Binding-site contacts:
Ligand atom N6 contacts residue ASN4984 of chain 1.B at 3.5 Å.
Ligand atom O2' contacts residue PHE4975 of chain 1.B at 4.1 Å.
Ligand atom C5 contacts residue CYS4958 of chain 1.B at 4.1 Å (hydrophobic).
Ligand atom N3 contacts residue THR4979 of chain 1.B at 3.8 Å.
Ligand atom O2' contacts residue MET4954 of chain 1.B at 2.8 Å (h-bond).
Ligand atom N1 contacts residue THR4979 of chain 1.B at 3.2 Å.
Ligand atom N3 contacts residue PHE4975 of chain 1.B at 4.4 Å.
Ligand atom N6 contacts residue CYS4958 of chain 1.B at 4.0 Å.
Ligand atom N3 contacts residue CYS4958 of chain 1.B at 3.5 Å (h-bond).
Ligand atom N1 contacts residue CYS4958 of chain 1.B at 2.5 Å (h-bond).
Ligand atom C2 contacts residue THR4979 of chain 1.B at 3.0 Å.
Ligand atom C1' contacts residue MET4954 of chain 1.B at 4.2 Å (hydrophobic).
Ligand atom O1B contacts residue ARG4215 of chain 1.B at 4.3 Å.
Ligand atom C6 contacts residue LEU4985 of chain 1.B at 3.7 Å (hydrophobic).
Ligand atom C5 contacts residue THR4979 of chain 1.B at 4.3 Å.
Ligand atom N6 contacts residue THR4979 of chain 1.B at 4.2 Å.
Ligand atom O2' contacts residue GLU4955 of chain 1.B at 3.9 Å.
Ligand atom O2' contacts residue LYS4957 of chain 1.B at 4.4 Å.
Ligand atom C5 contacts residue LEU4985 of chain 1.B at 3.4 Å (hydrophobic).
Ligand atom C4 contacts residue THR4979 of chain 1.B at 4.4 Å.
Ligand atom N7 contacts residue ASN4984 of chain 1.B at 4.0 Å.
Ligand atom C4 contacts residue CYS4958 of chain 1.B at 4.2 Å (hydrophobic).
Ligand atom N1 contacts residue HIS4983 of chain 1.B at 4.4 Å.
Ligand atom C2 contacts residue LYS4957 of chain 1.B at 3.9 Å.
Ligand atom C6 contacts residue HIS4983 of chain 1.B at 3.9 Å.
Ligand atom C2' contacts residue MET4954 of chain 1.B at 4.1 Å (hydrophobic).
Ligand atom C2 contacts residue PHE4975 of chain 1.B at 4.1 Å (hydrophobic).
Ligand atom C2 contacts residue CYS4958 of chain 1.B at 2.7 Å (hydrophobic).
Ligand atom C6 contacts residue THR4979 of chain 1.B at 3.9 Å.
Ligand atom C8 contacts residue LEU4985 of chain 1.B at 3.9 Å (hydrophobic).
Ligand atom C4 contacts residue LEU4985 of chain 1.B at 4.4 Å (hydrophobic).
Ligand atom N7 contacts residue LEU4985 of chain 1.B at 3.1 Å.
Ligand atom N6 contacts residue LEU4985 of chain 1.B at 3.6 Å.
Ligand atom O3' contacts residue GLU4955 of chain 1.B at 4.4 Å.
Ligand atom N3 contacts residue LYS4957 of chain 1.B at 4.0 Å.
Ligand atom C6 contacts residue CYS4958 of chain 1.B at 3.4 Å (hydrophobic).
Ligand atom N6 contacts residue HIS4983 of chain 1.B at 2.7 Å (h-bond).
Ligand atom O2A contacts residue ARG4215 of chain 1.B at 4.1 Å.
Ligand atom N3 contacts residue MET4954 of chain 1.B at 4.2 Å.

Sequence of chain 1.B:
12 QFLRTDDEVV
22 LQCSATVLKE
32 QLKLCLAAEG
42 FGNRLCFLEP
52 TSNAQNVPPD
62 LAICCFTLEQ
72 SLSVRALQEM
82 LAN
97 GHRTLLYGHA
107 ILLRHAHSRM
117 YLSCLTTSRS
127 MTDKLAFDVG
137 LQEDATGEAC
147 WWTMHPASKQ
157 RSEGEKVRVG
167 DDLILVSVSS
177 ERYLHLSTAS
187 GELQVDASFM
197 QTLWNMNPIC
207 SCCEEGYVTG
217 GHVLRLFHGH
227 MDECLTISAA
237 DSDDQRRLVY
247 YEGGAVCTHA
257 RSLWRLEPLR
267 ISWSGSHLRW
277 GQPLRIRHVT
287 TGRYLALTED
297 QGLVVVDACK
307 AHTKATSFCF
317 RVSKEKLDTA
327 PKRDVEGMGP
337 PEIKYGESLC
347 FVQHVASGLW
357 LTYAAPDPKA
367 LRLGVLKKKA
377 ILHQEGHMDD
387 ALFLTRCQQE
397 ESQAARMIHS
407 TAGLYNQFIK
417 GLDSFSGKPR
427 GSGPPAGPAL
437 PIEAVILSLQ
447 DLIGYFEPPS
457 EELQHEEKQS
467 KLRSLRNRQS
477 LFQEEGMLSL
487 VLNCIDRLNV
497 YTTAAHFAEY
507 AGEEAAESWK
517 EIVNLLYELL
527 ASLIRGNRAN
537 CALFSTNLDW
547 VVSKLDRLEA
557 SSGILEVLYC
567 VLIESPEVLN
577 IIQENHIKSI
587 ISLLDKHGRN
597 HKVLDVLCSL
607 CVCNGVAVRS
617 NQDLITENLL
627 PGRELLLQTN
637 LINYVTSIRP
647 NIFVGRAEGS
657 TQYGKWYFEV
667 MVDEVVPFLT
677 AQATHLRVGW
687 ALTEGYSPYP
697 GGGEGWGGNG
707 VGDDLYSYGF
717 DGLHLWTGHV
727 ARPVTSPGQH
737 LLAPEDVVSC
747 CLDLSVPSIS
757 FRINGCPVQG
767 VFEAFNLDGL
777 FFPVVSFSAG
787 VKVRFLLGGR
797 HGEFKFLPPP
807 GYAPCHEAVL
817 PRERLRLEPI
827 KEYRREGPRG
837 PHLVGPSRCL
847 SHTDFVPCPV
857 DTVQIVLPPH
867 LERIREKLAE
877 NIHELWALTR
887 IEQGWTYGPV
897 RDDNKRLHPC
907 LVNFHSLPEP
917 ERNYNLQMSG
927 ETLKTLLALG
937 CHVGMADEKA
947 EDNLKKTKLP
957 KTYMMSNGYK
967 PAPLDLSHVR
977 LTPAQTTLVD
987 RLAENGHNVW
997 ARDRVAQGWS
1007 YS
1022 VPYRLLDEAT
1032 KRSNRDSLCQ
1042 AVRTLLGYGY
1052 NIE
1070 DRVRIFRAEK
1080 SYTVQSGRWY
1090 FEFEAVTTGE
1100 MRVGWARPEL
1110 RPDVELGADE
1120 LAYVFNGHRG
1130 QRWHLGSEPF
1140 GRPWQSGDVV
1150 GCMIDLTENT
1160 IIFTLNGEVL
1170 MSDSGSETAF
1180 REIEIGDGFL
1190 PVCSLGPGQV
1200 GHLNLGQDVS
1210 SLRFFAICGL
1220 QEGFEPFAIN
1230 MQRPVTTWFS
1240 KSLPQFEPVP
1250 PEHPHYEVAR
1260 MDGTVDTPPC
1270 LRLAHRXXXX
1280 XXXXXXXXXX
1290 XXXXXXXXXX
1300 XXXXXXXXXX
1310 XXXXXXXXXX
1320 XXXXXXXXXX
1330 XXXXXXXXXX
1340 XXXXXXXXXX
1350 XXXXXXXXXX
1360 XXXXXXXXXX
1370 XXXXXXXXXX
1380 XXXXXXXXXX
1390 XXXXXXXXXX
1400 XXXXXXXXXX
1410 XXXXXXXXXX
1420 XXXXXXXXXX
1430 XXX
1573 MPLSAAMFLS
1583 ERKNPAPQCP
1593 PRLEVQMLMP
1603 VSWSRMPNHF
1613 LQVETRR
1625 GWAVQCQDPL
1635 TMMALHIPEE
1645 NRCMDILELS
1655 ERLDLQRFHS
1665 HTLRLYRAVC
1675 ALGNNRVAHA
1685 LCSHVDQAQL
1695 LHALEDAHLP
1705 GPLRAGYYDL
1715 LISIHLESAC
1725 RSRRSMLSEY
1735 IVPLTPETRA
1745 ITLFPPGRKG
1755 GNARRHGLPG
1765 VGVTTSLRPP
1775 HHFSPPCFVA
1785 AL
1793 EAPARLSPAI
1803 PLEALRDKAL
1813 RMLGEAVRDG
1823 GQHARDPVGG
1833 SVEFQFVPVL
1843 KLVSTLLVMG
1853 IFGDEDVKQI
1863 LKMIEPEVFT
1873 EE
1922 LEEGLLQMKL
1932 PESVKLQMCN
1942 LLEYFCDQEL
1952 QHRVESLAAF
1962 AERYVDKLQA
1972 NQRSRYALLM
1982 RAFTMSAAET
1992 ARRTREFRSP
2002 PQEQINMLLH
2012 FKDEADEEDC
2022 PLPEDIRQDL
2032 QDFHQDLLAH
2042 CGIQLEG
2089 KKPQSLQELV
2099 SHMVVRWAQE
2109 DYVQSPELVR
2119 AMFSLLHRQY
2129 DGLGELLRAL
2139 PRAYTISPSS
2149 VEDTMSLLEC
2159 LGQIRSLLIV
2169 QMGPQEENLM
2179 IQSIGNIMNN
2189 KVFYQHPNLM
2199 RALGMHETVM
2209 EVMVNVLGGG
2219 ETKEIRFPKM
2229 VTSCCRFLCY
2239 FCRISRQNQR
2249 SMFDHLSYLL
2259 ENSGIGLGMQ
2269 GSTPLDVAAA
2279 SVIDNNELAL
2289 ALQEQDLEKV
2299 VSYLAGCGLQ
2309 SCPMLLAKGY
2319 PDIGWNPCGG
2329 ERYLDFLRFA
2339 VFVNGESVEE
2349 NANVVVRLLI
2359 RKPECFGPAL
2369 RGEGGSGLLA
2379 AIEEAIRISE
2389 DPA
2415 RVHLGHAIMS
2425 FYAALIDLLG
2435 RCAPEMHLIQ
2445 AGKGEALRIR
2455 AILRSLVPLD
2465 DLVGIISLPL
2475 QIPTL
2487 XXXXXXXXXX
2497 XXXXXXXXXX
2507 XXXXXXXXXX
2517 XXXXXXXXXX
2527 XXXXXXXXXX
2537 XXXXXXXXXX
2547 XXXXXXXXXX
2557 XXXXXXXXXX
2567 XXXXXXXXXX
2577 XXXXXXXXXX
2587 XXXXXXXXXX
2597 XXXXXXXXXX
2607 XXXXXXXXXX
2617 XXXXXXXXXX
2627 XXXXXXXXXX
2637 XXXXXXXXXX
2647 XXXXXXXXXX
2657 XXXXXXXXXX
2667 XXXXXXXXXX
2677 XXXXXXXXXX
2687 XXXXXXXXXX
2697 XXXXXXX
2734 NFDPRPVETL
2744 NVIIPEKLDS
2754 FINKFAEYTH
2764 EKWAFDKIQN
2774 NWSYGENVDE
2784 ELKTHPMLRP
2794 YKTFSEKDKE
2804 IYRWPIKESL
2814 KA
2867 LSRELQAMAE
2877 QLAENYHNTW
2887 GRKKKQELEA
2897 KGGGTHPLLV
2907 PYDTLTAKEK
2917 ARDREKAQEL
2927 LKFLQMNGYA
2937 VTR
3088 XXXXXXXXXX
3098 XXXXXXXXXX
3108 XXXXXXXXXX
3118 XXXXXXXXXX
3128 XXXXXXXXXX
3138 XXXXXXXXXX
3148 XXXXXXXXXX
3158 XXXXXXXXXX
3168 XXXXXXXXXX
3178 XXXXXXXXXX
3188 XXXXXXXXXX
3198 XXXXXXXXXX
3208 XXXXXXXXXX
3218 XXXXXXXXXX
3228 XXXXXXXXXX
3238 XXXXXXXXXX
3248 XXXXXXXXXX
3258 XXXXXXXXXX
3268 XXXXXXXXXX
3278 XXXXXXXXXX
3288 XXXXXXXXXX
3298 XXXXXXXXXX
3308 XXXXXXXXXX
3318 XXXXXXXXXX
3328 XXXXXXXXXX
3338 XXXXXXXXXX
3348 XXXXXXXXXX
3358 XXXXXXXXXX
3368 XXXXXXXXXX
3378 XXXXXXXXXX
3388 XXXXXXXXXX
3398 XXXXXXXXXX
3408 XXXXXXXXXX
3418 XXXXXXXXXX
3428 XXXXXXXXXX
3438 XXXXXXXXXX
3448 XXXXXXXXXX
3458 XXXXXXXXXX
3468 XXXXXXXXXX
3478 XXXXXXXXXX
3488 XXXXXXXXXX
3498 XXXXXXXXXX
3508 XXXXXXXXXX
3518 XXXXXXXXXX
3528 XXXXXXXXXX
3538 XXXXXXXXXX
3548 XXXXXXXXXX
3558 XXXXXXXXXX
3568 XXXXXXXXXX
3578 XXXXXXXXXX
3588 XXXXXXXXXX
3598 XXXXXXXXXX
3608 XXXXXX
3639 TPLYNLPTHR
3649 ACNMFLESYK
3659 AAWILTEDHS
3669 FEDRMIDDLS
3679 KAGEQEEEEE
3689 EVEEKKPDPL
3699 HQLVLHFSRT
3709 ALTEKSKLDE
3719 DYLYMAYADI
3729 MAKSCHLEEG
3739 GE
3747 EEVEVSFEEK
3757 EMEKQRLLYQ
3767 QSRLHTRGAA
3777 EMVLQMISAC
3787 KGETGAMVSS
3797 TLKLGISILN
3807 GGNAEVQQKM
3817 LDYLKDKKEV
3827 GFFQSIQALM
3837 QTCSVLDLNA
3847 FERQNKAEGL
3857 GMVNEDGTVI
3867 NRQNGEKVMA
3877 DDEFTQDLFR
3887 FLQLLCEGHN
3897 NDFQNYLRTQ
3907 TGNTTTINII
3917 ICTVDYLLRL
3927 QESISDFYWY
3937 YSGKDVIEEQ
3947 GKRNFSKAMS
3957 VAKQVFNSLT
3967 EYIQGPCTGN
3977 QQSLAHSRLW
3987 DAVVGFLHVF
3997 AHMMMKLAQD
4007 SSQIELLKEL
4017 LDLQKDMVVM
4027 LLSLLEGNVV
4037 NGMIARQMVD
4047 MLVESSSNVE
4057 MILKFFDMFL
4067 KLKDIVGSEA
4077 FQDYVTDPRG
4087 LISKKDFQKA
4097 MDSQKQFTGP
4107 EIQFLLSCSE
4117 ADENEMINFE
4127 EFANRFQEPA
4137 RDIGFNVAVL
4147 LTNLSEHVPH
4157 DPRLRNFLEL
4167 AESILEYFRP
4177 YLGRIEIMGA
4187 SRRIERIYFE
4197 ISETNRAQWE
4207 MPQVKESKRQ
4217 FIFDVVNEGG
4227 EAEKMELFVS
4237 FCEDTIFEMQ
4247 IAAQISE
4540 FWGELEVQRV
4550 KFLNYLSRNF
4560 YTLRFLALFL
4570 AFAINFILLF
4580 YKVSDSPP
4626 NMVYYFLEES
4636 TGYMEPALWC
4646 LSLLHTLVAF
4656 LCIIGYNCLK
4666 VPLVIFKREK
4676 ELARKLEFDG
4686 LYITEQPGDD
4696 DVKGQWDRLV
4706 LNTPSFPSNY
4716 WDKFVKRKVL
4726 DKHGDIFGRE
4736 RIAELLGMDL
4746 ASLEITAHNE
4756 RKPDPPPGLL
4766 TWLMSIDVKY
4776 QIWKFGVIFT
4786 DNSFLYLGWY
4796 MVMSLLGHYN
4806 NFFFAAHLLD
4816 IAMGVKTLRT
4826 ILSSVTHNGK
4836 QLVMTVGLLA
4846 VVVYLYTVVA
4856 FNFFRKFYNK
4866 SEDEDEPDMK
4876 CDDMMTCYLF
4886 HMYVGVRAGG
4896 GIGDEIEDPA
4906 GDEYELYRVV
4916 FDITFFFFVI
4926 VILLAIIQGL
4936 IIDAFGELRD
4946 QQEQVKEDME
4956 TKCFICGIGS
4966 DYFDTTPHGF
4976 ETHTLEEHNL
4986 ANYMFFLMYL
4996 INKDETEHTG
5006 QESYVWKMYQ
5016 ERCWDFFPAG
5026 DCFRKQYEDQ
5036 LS

The protein below binds the small molecule below.
Small molecule (SMILES): Nc1ncnc2c1ncn2[C@@H]1O[C@H](CO[P](=O)(O)O[P](=O)(O)CP(=O)(O)O)[C@@H](O)[C@H]1O